The protein below binds the small molecule below.
Small molecule (SMILES): CC(=O)N[C@@H]1[C@@H](O)[C@H](O)[C@@H](CO)O[C@H]1O

Binding-site contacts:
Ligand atom C1 contacts residue ASN655 of chain 1.C at 1.4 Å.
Ligand atom C4 contacts residue ASN655 of chain 1.C at 4.2 Å.
Ligand atom O5 contacts residue ASN655 of chain 1.C at 2.4 Å (h-bond).
Ligand atom N2 contacts residue ASN655 of chain 1.C at 2.9 Å (h-bond).
Ligand atom C3 contacts residue ASN655 of chain 1.C at 3.8 Å.
Ligand atom C2 contacts residue ASN655 of chain 1.C at 2.5 Å.
Ligand atom C5 contacts residue ASN655 of chain 1.C at 3.7 Å.
Ligand atom C7 contacts residue ASN655 of chain 1.C at 3.3 Å.
Ligand atom O7 contacts residue ASN655 of chain 1.C at 3.9 Å.
Ligand atom C8 contacts residue ASN655 of chain 1.C at 3.7 Å.

Sequence of chain 1.C:
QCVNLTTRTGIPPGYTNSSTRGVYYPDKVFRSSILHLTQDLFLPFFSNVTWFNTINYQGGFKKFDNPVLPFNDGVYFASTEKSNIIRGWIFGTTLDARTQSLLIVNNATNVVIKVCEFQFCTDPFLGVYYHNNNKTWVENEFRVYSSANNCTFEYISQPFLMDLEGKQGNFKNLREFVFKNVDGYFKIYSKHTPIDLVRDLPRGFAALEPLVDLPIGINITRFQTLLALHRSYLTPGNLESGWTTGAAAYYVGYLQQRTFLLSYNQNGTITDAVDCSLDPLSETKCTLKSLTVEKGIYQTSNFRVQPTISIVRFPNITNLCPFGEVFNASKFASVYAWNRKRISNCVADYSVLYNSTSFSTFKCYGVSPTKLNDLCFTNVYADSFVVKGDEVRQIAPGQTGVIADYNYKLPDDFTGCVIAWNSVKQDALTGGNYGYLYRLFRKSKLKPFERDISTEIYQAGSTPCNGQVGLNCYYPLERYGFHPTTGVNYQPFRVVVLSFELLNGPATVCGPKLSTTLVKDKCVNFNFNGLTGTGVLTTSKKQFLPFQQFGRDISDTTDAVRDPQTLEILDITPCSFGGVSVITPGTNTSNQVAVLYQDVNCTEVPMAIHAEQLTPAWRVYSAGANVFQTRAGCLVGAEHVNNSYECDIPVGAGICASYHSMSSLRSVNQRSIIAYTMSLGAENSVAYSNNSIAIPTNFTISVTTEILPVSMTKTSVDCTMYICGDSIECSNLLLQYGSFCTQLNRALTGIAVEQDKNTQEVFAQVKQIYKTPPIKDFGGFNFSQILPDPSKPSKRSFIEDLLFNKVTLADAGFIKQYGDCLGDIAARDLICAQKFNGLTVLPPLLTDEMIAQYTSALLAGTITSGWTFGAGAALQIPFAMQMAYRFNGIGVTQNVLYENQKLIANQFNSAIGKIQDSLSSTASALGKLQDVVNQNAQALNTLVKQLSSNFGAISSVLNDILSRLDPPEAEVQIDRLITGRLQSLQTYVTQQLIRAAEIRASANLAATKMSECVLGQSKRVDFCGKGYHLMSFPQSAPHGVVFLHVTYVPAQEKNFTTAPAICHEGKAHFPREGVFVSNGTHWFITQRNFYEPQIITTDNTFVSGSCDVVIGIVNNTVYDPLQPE